Sequence of chain 1.A:
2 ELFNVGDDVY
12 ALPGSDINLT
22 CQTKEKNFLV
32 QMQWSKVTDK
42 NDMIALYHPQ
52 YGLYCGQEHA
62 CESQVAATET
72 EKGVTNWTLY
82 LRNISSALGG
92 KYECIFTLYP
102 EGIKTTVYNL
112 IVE

Binding-site contacts:
Ligand atom C2 contacts residue ASN84 of chain 1.A at 2.5 Å.
Ligand atom C5 contacts residue ASN84 of chain 1.A at 3.6 Å.
Ligand atom N2 contacts residue ASN84 of chain 1.A at 3.0 Å (h-bond).
Ligand atom C4 contacts residue ASN84 of chain 1.A at 4.2 Å.
Ligand atom C1 contacts residue ASN84 of chain 1.A at 1.4 Å.
Ligand atom C7 contacts residue ASN84 of chain 1.A at 3.7 Å.
Ligand atom C3 contacts residue ASN84 of chain 1.A at 3.8 Å.
Ligand atom O5 contacts residue ASN84 of chain 1.A at 2.3 Å (h-bond).
Ligand atom O7 contacts residue ASN84 of chain 1.A at 3.9 Å.

This small molecule binds to this protein.
Small molecule (SMILES): CC(=O)N[C@@H]1[C@@H](O)[C@H](O)[C@@H](CO)O[C@H]1O